Sequence of chain 1.C:
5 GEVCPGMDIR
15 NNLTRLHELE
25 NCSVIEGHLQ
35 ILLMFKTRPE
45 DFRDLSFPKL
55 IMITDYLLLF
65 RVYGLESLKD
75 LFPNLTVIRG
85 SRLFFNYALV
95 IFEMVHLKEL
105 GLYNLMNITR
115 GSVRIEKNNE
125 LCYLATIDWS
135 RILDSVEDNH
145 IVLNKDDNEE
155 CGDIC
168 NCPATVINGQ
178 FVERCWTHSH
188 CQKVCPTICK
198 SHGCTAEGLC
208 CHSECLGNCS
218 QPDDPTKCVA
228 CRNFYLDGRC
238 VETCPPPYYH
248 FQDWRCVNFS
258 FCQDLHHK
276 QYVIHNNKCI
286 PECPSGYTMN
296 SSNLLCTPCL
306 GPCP

A small-molecule ligand and the protein it binds are described below.
Small molecule (SMILES): CC(=O)N[C@@H]1[C@@H](O)[C@H](O)[C@@H](CO)O[C@H]1O

Binding-site contacts:
Ligand atom C1 contacts residue CYS216 of chain 1.C at 4.1 Å (hydrophobic).
Ligand atom O5 contacts residue ASN215 of chain 1.C at 2.4 Å (h-bond).
Ligand atom C5 contacts residue ASN215 of chain 1.C at 3.7 Å.
Ligand atom O7 contacts residue LYS190 of chain 1.C at 4.0 Å.
Ligand atom C6 contacts residue CYS216 of chain 1.C at 3.8 Å (hydrophobic).
Ligand atom O7 contacts residue ASN215 of chain 1.C at 3.8 Å.
Ligand atom C1 contacts residue ASN215 of chain 1.C at 1.4 Å.
Ligand atom C8 contacts residue ASN108 of chain 1.C at 3.2 Å.
Ligand atom C8 contacts residue TYR107 of chain 1.C at 4.3 Å (hydrophobic).
Ligand atom C3 contacts residue ASN215 of chain 1.C at 3.8 Å.
Ligand atom C7 contacts residue ASN108 of chain 1.C at 3.6 Å.
Ligand atom C6 contacts residue SER217 of chain 1.C at 3.6 Å.
Ligand atom C7 contacts residue LYS190 of chain 1.C at 4.1 Å.
Ligand atom C8 contacts residue LYS190 of chain 1.C at 3.5 Å.
Ligand atom O5 contacts residue CYS216 of chain 1.C at 3.4 Å (h-bond).
Ligand atom O6 contacts residue SER217 of chain 1.C at 3.9 Å.
Ligand atom C2 contacts residue ASN215 of chain 1.C at 2.5 Å.
Ligand atom C2 contacts residue ASN108 of chain 1.C at 4.2 Å.
Ligand atom N2 contacts residue ASN215 of chain 1.C at 2.9 Å (h-bond).
Ligand atom C5 contacts residue CYS216 of chain 1.C at 3.9 Å (hydrophobic).
Ligand atom C7 contacts residue ASN215 of chain 1.C at 3.5 Å.
Ligand atom N2 contacts residue ASN108 of chain 1.C at 3.1 Å (h-bond).
Ligand atom C4 contacts residue ASN215 of chain 1.C at 4.2 Å.